Binding-site contacts:
Ligand atom O4 contacts residue LEU21 of chain 1.C at 3.6 Å.
Ligand atom C1 contacts residue PHE220 of chain 1.C at 3.6 Å (hydrophobic).
Ligand atom C1 contacts residue GOL1 of chain 1.JB at 3.6 Å.
Ligand atom O4 contacts residue LEU197 of chain 1.C at 4.1 Å.
Ligand atom O1 contacts residue PHE220 of chain 1.C at 3.6 Å.
Ligand atom C2 contacts residue HEM1 of chain 1.XA at 3.4 Å.
Ligand atom O2 contacts residue HEM1 of chain 1.XA at 3.1 Å.
Ligand atom C4 contacts residue LEU21 of chain 1.C at 4.0 Å (hydrophobic).
Ligand atom CM5 contacts residue LEU197 of chain 1.C at 3.6 Å (hydrophobic).
Ligand atom CM2 contacts residue GOL1 of chain 1.JB at 3.4 Å.
Ligand atom CM2 contacts residue SER205 of chain 1.C at 3.8 Å.
Ligand atom O2 contacts residue PHE220 of chain 1.C at 3.8 Å.
Ligand atom O3 contacts residue SER205 of chain 1.C at 3.4 Å (h-bond).
Ligand atom O3 contacts residue HEM1 of chain 1.XA at 3.9 Å.
Ligand atom C1 contacts residue HEM1 of chain 1.XA at 4.0 Å.
Ligand atom C11 contacts residue HEM1 of chain 1.XA at 4.2 Å.
Ligand atom C1 contacts residue ASP228 of chain 1.C at 4.0 Å.
Ligand atom CM2 contacts residue ILE27 of chain 1.C at 3.8 Å (hydrophobic).
Ligand atom O4 contacts residue HIS201 of chain 1.C at 2.4 Å (h-bond).
Ligand atom C3 contacts residue PHE220 of chain 1.C at 4.1 Å (hydrophobic).
Ligand atom O1 contacts residue GOL1 of chain 1.JB at 2.8 Å (h-bond).
Ligand atom C2 contacts residue PHE220 of chain 1.C at 3.6 Å (hydrophobic).
Ligand atom C2 contacts residue GOL1 of chain 1.JB at 3.8 Å.
Ligand atom CM3 contacts residue LEU21 of chain 1.C at 3.3 Å (hydrophobic).
Ligand atom CM2 contacts residue PHE220 of chain 1.C at 3.6 Å (hydrophobic).
Ligand atom C12 contacts residue HEM1 of chain 1.XA at 3.9 Å.
Ligand atom C8 contacts residue SER35 of chain 1.C at 3.8 Å.
Ligand atom C8 contacts residue HEM1 of chain 1.XA at 4.0 Å.
Ligand atom CM3 contacts residue SER205 of chain 1.C at 3.5 Å.
Ligand atom O3 contacts residue LEU200 of chain 1.C at 4.0 Å.
Ligand atom C12 contacts residue GLY38 of chain 1.C at 4.1 Å.
Ligand atom C4 contacts residue HIS201 of chain 1.C at 3.6 Å.
Ligand atom O1 contacts residue ASP228 of chain 1.C at 3.0 Å (salt-bridge).
Ligand atom O2 contacts residue GOL1 of chain 1.JB at 3.0 Å (h-bond).
Ligand atom O1 contacts residue SER35 of chain 1.C at 3.6 Å.
Ligand atom C11 contacts residue GLY38 of chain 1.C at 4.0 Å.
Ligand atom C3 contacts residue HEM1 of chain 1.XA at 3.7 Å.
Ligand atom C12 contacts residue LEU197 of chain 1.C at 3.8 Å (hydrophobic).
Ligand atom C6 contacts residue PHE220 of chain 1.C at 4.0 Å (hydrophobic).
Ligand atom CM5 contacts residue HIS201 of chain 1.C at 4.1 Å.

Sequence of chain 1.C:
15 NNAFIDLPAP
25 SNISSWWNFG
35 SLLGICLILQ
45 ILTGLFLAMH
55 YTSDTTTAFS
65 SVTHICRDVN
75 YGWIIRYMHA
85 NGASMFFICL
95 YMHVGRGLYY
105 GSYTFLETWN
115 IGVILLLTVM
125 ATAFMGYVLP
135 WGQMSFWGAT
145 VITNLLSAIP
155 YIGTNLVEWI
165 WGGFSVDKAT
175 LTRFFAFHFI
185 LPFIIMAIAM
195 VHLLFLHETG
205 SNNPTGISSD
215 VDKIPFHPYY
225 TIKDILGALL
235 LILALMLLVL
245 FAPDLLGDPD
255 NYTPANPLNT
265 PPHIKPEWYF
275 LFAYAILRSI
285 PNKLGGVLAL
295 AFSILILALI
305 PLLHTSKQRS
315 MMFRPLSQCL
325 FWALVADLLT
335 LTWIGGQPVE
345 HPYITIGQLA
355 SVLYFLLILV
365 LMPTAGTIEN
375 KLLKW

The protein below binds the small molecule below.
Small molecule (SMILES): COC1=C(OC)C(=O)C(C/C=C(/C)CCC=C(C)CC/C=C(/C)CC/C=C(\C)CC/C=C(\C)CC/C=C(\C)CC/C=C(/C)CCC=C(C)CCC=C(C)CCC=C(C)C)=C(C)C1=O